The protein below binds the small molecule below.
Small molecule (SMILES): Nc1ncnc2c1ncn2[C@@H]1O[C@H](COP(=O)(O)OP(=O)(O)OP(O)(O)=S)[C@@H](O)[C@H]1O

Sequence of chain 1.G:
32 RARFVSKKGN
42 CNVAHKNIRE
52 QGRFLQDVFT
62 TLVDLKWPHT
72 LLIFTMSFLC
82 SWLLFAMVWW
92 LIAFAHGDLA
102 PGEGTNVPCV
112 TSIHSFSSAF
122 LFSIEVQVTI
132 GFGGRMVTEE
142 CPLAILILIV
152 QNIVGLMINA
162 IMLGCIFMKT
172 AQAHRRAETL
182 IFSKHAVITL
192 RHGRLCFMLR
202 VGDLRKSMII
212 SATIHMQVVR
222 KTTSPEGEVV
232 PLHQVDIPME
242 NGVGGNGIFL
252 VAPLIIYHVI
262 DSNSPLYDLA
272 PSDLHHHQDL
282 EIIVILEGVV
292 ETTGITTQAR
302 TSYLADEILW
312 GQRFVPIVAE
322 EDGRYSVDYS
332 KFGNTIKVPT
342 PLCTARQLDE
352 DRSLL

Sequence of chain 1.A:
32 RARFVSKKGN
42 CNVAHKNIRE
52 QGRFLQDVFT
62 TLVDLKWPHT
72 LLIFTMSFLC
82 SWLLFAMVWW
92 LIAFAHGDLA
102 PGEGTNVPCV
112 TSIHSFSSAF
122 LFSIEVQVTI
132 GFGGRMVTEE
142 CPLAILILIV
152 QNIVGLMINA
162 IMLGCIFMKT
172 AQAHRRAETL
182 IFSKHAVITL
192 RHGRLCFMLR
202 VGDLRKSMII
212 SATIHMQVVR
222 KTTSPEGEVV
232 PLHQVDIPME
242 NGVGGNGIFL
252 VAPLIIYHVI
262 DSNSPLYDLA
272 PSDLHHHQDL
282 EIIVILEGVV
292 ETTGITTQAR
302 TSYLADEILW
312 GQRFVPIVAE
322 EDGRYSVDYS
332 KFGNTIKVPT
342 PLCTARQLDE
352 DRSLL

Binding-site contacts:
Ligand atom N6 contacts residue ASN48 of chain 1.G at 3.3 Å (h-bond).
Ligand atom C1' contacts residue ILE182 of chain 1.A at 3.7 Å (hydrophobic).
Ligand atom O2' contacts residue ARG50 of chain 1.G at 4.2 Å.
Ligand atom N6 contacts residue ARG50 of chain 1.G at 4.2 Å.
Ligand atom O5' contacts residue SER184 of chain 1.A at 4.1 Å.
Ligand atom C8 contacts residue ARG50 of chain 1.G at 3.0 Å.
Ligand atom C2 contacts residue LEU205 of chain 1.A at 4.0 Å (hydrophobic).
Ligand atom N1 contacts residue TYR330 of chain 1.A at 3.9 Å.
Ligand atom C2 contacts residue ARG50 of chain 1.G at 3.4 Å.
Ligand atom O1B contacts residue LYS185 of chain 1.A at 3.2 Å.
Ligand atom C5' contacts residue SER184 of chain 1.A at 4.0 Å.
Ligand atom O3B contacts residue LYS185 of chain 1.A at 4.1 Å.
Ligand atom C6 contacts residue ASN48 of chain 1.G at 3.9 Å.
Ligand atom N7 contacts residue ARG50 of chain 1.G at 3.2 Å (salt-bridge).
Ligand atom C2' contacts residue ARG50 of chain 1.G at 3.6 Å.
Ligand atom C5' contacts residue PHE333 of chain 1.A at 3.9 Å (hydrophobic).
Ligand atom O3A contacts residue LYS185 of chain 1.A at 3.6 Å.
Ligand atom N6 contacts residue TYR330 of chain 1.A at 3.3 Å.
Ligand atom N1 contacts residue ASN48 of chain 1.G at 3.7 Å.
Ligand atom O4' contacts residue ILE182 of chain 1.A at 3.4 Å.
Ligand atom PB contacts residue LYS185 of chain 1.A at 4.1 Å.
Ligand atom C5' contacts residue LYS185 of chain 1.A at 4.2 Å.
Ligand atom O5' contacts residue LYS185 of chain 1.A at 3.5 Å (salt-bridge).
Ligand atom C5 contacts residue ARG50 of chain 1.G at 3.7 Å.
Ligand atom C1' contacts residue ARG50 of chain 1.G at 4.1 Å.
Ligand atom N9 contacts residue ARG50 of chain 1.G at 3.4 Å (salt-bridge).
Ligand atom C6 contacts residue ARG50 of chain 1.G at 3.8 Å.
Ligand atom C6 contacts residue TYR330 of chain 1.A at 3.8 Å (hydrophobic).
Ligand atom O1A contacts residue GLY334 of chain 1.A at 3.1 Å.
Ligand atom N1 contacts residue ARG50 of chain 1.G at 3.0 Å (salt-bridge).
Ligand atom C5' contacts residue PHE183 of chain 1.A at 3.3 Å (hydrophobic).
Ligand atom O5' contacts residue PHE183 of chain 1.A at 3.9 Å.
Ligand atom O1A contacts residue PHE333 of chain 1.A at 3.7 Å.
Ligand atom C4 contacts residue ARG50 of chain 1.G at 3.6 Å.
Ligand atom O4' contacts residue PHE183 of chain 1.A at 4.0 Å.
Ligand atom O2G contacts residue ARG50 of chain 1.G at 3.5 Å (salt-bridge).
Ligand atom N1 contacts residue ILE49 of chain 1.G at 3.8 Å.
Ligand atom N3 contacts residue ARG50 of chain 1.G at 3.9 Å.
Ligand atom C4' contacts residue PHE183 of chain 1.A at 3.3 Å (hydrophobic).
Ligand atom N7 contacts residue TYR330 of chain 1.A at 4.3 Å.